Binding-site contacts:
Ligand atom C18 contacts residue ALA46 of chain 1.A at 4.0 Å (hydrophobic).
Ligand atom C19 contacts residue LEU220 of chain 1.A at 4.0 Å (hydrophobic).
Ligand atom C4 contacts residue GLU49 of chain 1.A at 3.2 Å.
Ligand atom C19 contacts residue ALA46 of chain 1.A at 3.9 Å (hydrophobic).
Ligand atom O20 contacts residue THR43 of chain 1.A at 4.0 Å.
Ligand atom C14 contacts residue MET223 of chain 1.A at 4.0 Å (hydrophobic).
Ligand atom C15 contacts residue GLY216 of chain 1.A at 3.3 Å.
Ligand atom C19 contacts residue MET80 of chain 1.A at 3.7 Å (hydrophobic).
Ligand atom C21 contacts residue THR43 of chain 1.A at 3.4 Å.
Ligand atom C10 contacts residue ILE120 of chain 1.A at 3.9 Å (hydrophobic).
Ligand atom O20 contacts residue LEU220 of chain 1.A at 3.4 Å.
Ligand atom C5 contacts residue GLU49 of chain 1.A at 3.0 Å.
Ligand atom C26 contacts residue ASP47 of chain 1.A at 3.8 Å.
Ligand atom C3 contacts residue LEU87 of chain 1.A at 4.0 Å (hydrophobic).
Ligand atom C5 contacts residue LEU45 of chain 1.A at 3.7 Å (hydrophobic).
Ligand atom C12 contacts residue MET39 of chain 1.A at 3.7 Å (hydrophobic).
Ligand atom C20 contacts residue LEU220 of chain 1.A at 3.8 Å (hydrophobic).
Ligand atom C22 contacts residue LEU42 of chain 1.A at 3.8 Å (hydrophobic).
Ligand atom C10 contacts residue LEU124 of chain 1.A at 3.4 Å (hydrophobic).
Ligand atom C13 contacts residue MET223 of chain 1.A at 4.0 Å (hydrophobic).
Ligand atom C13 contacts residue MET39 of chain 1.A at 3.4 Å (hydrophobic).
Ligand atom C6 contacts residue ALA46 of chain 1.A at 3.8 Å (hydrophobic).
Ligand atom N24 contacts residue ASP47 of chain 1.A at 2.8 Å (salt-bridge).
Ligand atom C10 contacts residue MET84 of chain 1.A at 3.9 Å (hydrophobic).
Ligand atom C24 contacts residue ASP47 of chain 1.A at 3.6 Å.
Ligand atom C23 contacts residue THR43 of chain 1.A at 3.8 Å.
Ligand atom C23 contacts residue ASP47 of chain 1.A at 3.6 Å.
Ligand atom C3 contacts residue LEU83 of chain 1.A at 4.0 Å (hydrophobic).
Ligand atom O4 contacts residue GLU49 of chain 1.A at 2.7 Å (salt-bridge).
Ligand atom C18 contacts residue MET80 of chain 1.A at 3.6 Å (hydrophobic).
Ligand atom C13 contacts residue ILE117 of chain 1.A at 3.4 Å (hydrophobic).
Ligand atom C19 contacts residue TRP79 of chain 1.A at 3.8 Å (hydrophobic).
Ligand atom C6 contacts residue LEU42 of chain 1.A at 3.8 Å (hydrophobic).
Ligand atom C5 contacts residue PHE100 of chain 1.A at 4.0 Å (hydrophobic).
Ligand atom C9 contacts residue PHE100 of chain 1.A at 3.9 Å (hydrophobic).
Ligand atom C25 contacts residue ASP47 of chain 1.A at 3.0 Å.
Ligand atom C12 contacts residue LEU42 of chain 1.A at 3.7 Å (hydrophobic).
Ligand atom C15 contacts residue LEU220 of chain 1.A at 4.0 Å (hydrophobic).
Ligand atom O4 contacts residue ARG90 of chain 1.A at 2.7 Å (salt-bridge).
Ligand atom C4 contacts residue ARG90 of chain 1.A at 3.9 Å.

Sequence of chain 1.A:
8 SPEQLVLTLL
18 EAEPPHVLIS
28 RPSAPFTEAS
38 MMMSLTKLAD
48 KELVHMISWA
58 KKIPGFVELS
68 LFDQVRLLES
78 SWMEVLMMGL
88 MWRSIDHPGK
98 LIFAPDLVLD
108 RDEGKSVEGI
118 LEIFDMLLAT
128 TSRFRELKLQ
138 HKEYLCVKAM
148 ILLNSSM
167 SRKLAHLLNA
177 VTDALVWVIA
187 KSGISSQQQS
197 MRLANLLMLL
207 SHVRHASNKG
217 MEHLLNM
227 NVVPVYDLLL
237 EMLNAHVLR

The small molecule below binds the protein below.
Small molecule (SMILES): CC/C(=C(\c1ccc(O)cc1)c1ccc(OCCN(C)C)cc1)c1ccccc1